Binding-site contacts:
Ligand atom O contacts residue HIS62 of chain 1.A at 3.5 Å.
Ligand atom F contacts residue SER63 of chain 1.A at 3.7 Å.
Ligand atom C3 contacts residue TYR36 of chain 1.A at 3.8 Å (hydrophobic).
Ligand atom C8 contacts residue PRO1 of chain 1.A at 3.5 Å (hydrophobic).
Ligand atom C14 contacts residue SER63 of chain 1.A at 3.7 Å.
Ligand atom N4 contacts residue LYS32 of chain 1.A at 3.1 Å (salt-bridge).
Ligand atom N contacts residue PRO33 of chain 1.A at 3.9 Å.
Ligand atom C13 contacts residue ASN97 of chain 1.C at 3.9 Å.
Ligand atom C8 contacts residue TYR95 of chain 1.C at 3.9 Å (hydrophobic).
Ligand atom C16 contacts residue LYS32 of chain 1.A at 3.6 Å.
Ligand atom N3 contacts residue ILE64 of chain 1.A at 3.8 Å.
Ligand atom C10 contacts residue PRO1 of chain 1.A at 3.2 Å (hydrophobic).
Ligand atom N2 contacts residue PRO1 of chain 1.A at 3.6 Å.
Ligand atom F contacts residue HIS62 of chain 1.A at 3.3 Å.
Ligand atom O contacts residue ASN97 of chain 1.C at 2.8 Å (h-bond).
Ligand atom N1 contacts residue PRO1 of chain 1.A at 3.2 Å (h-bond).
Ligand atom N3 contacts residue LYS32 of chain 1.A at 3.1 Å (salt-bridge).
Ligand atom C2 contacts residue TYR36 of chain 1.A at 3.9 Å (hydrophobic).
Ligand atom C9 contacts residue PRO1 of chain 1.A at 3.3 Å (hydrophobic).
Ligand atom C4 contacts residue TYR36 of chain 1.A at 3.3 Å (hydrophobic).
Ligand atom C12 contacts residue ASN97 of chain 1.C at 3.6 Å.
Ligand atom O1 contacts residue LYS32 of chain 1.A at 2.7 Å (salt-bridge).
Ligand atom N1 contacts residue ILE64 of chain 1.A at 3.8 Å.
Ligand atom C11 contacts residue MET2 of chain 1.A at 3.8 Å (hydrophobic).
Ligand atom C15 contacts residue LYS32 of chain 1.A at 3.8 Å.
Ligand atom C1 contacts residue PRO33 of chain 1.A at 3.7 Å (hydrophobic).
Ligand atom C14 contacts residue ILE64 of chain 1.A at 3.6 Å (hydrophobic).
Ligand atom F contacts residue VAL106 of chain 1.A at 3.5 Å.
Ligand atom C12 contacts residue HIS62 of chain 1.A at 3.9 Å.
Ligand atom O contacts residue MET2 of chain 1.A at 3.3 Å.
Ligand atom C11 contacts residue TYR95 of chain 1.C at 3.3 Å (hydrophobic).
Ligand atom C13 contacts residue HIS62 of chain 1.A at 3.8 Å.
Ligand atom C13 contacts residue VAL106 of chain 1.A at 3.8 Å (hydrophobic).
Ligand atom F contacts residue ASN97 of chain 1.C at 3.3 Å.
Ligand atom C11 contacts residue PRO1 of chain 1.A at 3.7 Å (hydrophobic).
Ligand atom N2 contacts residue ILE64 of chain 1.A at 3.1 Å (h-bond).
Ligand atom C12 contacts residue MET2 of chain 1.A at 3.8 Å (hydrophobic).
Ligand atom F contacts residue MET101 of chain 1.A at 3.0 Å.
Ligand atom C5 contacts residue TYR36 of chain 1.A at 3.6 Å (hydrophobic).
Ligand atom C10 contacts residue TYR95 of chain 1.C at 3.5 Å (hydrophobic).

Sequence of chain 1.C:
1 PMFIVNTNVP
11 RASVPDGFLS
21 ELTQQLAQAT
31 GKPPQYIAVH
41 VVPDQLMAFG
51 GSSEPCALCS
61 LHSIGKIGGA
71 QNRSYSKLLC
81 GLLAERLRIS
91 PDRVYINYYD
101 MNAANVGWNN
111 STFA

A protein and the small-molecule ligand that binds it are described below.
Small molecule (SMILES): Cn1ccc2ccc(-c3cn(-c4ccc(O)c(F)c4)nn3)nc2c1=O

Sequence of chain 1.A:
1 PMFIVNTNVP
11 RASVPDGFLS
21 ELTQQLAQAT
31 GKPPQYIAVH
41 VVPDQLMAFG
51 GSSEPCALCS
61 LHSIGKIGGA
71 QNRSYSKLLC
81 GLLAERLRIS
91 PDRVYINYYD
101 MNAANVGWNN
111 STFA